Sequence of chain 1.A:
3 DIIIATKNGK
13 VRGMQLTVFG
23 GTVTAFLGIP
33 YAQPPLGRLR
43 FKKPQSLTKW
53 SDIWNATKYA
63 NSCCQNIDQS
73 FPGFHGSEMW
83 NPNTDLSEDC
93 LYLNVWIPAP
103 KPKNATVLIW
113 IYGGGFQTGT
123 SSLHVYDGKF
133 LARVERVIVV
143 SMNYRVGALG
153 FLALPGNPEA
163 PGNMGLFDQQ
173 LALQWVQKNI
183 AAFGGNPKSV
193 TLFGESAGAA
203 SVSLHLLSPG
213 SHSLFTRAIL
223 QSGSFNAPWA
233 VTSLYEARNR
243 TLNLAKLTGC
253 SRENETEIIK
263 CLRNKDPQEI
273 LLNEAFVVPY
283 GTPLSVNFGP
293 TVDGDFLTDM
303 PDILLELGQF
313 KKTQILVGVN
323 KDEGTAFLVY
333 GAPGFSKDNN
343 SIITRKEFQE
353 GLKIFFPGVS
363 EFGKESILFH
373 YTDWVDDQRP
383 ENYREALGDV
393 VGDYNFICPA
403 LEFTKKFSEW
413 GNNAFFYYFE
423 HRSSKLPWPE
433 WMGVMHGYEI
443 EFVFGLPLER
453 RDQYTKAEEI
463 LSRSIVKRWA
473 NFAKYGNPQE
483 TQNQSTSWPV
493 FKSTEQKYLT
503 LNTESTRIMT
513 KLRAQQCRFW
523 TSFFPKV

Binding-site contacts:
Ligand atom O7 contacts residue PRO281 of chain 1.A at 3.5 Å.
Ligand atom C5 contacts residue ASN245 of chain 1.A at 4.0 Å.
Ligand atom C7 contacts residue ASN241 of chain 1.A at 3.7 Å.
Ligand atom O3 contacts residue PRO281 of chain 1.A at 3.8 Å.
Ligand atom O2 contacts residue PRO281 of chain 1.A at 3.7 Å.
Ligand atom C4 contacts residue PHE278 of chain 1.A at 3.0 Å (hydrophobic).
Ligand atom C2 contacts residue PRO281 of chain 1.A at 4.4 Å (hydrophobic).
Ligand atom O5 contacts residue ASN245 of chain 1.A at 3.9 Å.
Ligand atom O3 contacts residue PRO281 of chain 1.A at 3.7 Å.
Ligand atom C1 contacts residue ASN245 of chain 1.A at 3.9 Å.
Ligand atom C2 contacts residue ASN241 of chain 1.A at 2.4 Å.
Ligand atom C6 contacts residue LYS248 of chain 1.A at 4.4 Å.
Ligand atom O7 contacts residue ASN241 of chain 1.A at 4.1 Å.
Ligand atom O3 contacts residue VAL280 of chain 1.A at 3.8 Å.
Ligand atom C3 contacts residue ASN245 of chain 1.A at 4.4 Å.
Ligand atom C1 contacts residue ASN241 of chain 1.A at 1.4 Å.
Ligand atom C4 contacts residue LEU249 of chain 1.A at 4.4 Å (hydrophobic).
Ligand atom C5 contacts residue PRO281 of chain 1.A at 4.3 Å (hydrophobic).
Ligand atom O5 contacts residue ASN241 of chain 1.A at 2.4 Å (h-bond).
Ligand atom C6 contacts residue ASN245 of chain 1.A at 3.8 Å.
Ligand atom C3 contacts residue PHE278 of chain 1.A at 3.3 Å (hydrophobic).
Ligand atom C6 contacts residue ASN245 of chain 1.A at 3.4 Å.
Ligand atom C6 contacts residue PRO281 of chain 1.A at 4.4 Å (hydrophobic).
Ligand atom C4 contacts residue ASN245 of chain 1.A at 4.4 Å.
Ligand atom O4 contacts residue PHE278 of chain 1.A at 3.6 Å.
Ligand atom O6 contacts residue PRO281 of chain 1.A at 4.3 Å.
Ligand atom C3 contacts residue PRO281 of chain 1.A at 4.5 Å (hydrophobic).
Ligand atom N2 contacts residue ASN241 of chain 1.A at 2.9 Å (h-bond).
Ligand atom O5 contacts residue PRO281 of chain 1.A at 4.4 Å.
Ligand atom C5 contacts residue ASN245 of chain 1.A at 3.5 Å.
Ligand atom O5 contacts residue ASN245 of chain 1.A at 3.0 Å (h-bond).
Ligand atom O6 contacts residue ASN245 of chain 1.A at 3.3 Å (h-bond).
Ligand atom C1 contacts residue ASN245 of chain 1.A at 4.3 Å.
Ligand atom O3 contacts residue PHE278 of chain 1.A at 3.1 Å (h-bond).
Ligand atom C5 contacts residue ASN241 of chain 1.A at 3.7 Å.
Ligand atom O4 contacts residue LEU249 of chain 1.A at 4.0 Å.
Ligand atom C3 contacts residue ASN241 of chain 1.A at 3.8 Å.
Ligand atom C5 contacts residue PHE278 of chain 1.A at 4.2 Å (hydrophobic).
Ligand atom C4 contacts residue ASN241 of chain 1.A at 4.2 Å.
Ligand atom C6 contacts residue LEU249 of chain 1.A at 3.6 Å (hydrophobic).

A small-molecule ligand and the protein it binds are described below.
Small molecule (SMILES): CC(=O)N[C@H]1[C@H](O[C@H]2[C@H](O)[C@@H](NC(C)=O)CO[C@@H]2CO[C@@H]2O[C@@H](C)[C@@H](O)[C@@H](O)[C@@H]2O)O[C@H](CO)[C@@H](O)[C@@H]1O